Binding-site contacts:
Ligand atom C9 contacts residue LEU38 of chain 1.Q at 4.2 Å (hydrophobic).
Ligand atom C9 contacts residue TRP192 of chain 1.Q at 3.6 Å (hydrophobic).
Ligand atom C4 contacts residue TRP115 of chain 1.Q at 4.0 Å (hydrophobic).
Ligand atom C7 contacts residue TRP192 of chain 1.Q at 3.9 Å (hydrophobic).
Ligand atom C4 contacts residue HIS285 of chain 1.Q at 4.0 Å.
Ligand atom C4 contacts residue SER114 of chain 1.Q at 1.8 Å.
Ligand atom C5 contacts residue LEU38 of chain 1.Q at 4.0 Å (hydrophobic).
Ligand atom O3 contacts residue LEU38 of chain 1.Q at 2.9 Å.
Ligand atom C7 contacts residue PHE176 of chain 1.Q at 3.4 Å (hydrophobic).
Ligand atom C8 contacts residue TRP192 of chain 1.Q at 3.5 Å (hydrophobic).
Ligand atom C10 contacts residue LEU38 of chain 1.Q at 3.3 Å (hydrophobic).
Ligand atom C4 contacts residue LEU38 of chain 1.Q at 3.9 Å (hydrophobic).
Ligand atom C6 contacts residue PHE179 of chain 1.Q at 4.0 Å (hydrophobic).
Ligand atom O3 contacts residue GLY37 of chain 1.Q at 4.1 Å.
Ligand atom C10 contacts residue TRP192 of chain 1.Q at 3.9 Å (hydrophobic).
Ligand atom C10 contacts residue GLY39 of chain 1.Q at 4.2 Å.
Ligand atom O3 contacts residue SER114 of chain 1.Q at 2.3 Å (h-bond).
Ligand atom O4 contacts residue SER114 of chain 1.Q at 2.3 Å (h-bond).
Ligand atom C5 contacts residue TRP192 of chain 1.Q at 3.7 Å (hydrophobic).
Ligand atom C8 contacts residue LEU38 of chain 1.Q at 4.1 Å (hydrophobic).
Ligand atom C6 contacts residue SER114 of chain 1.Q at 4.2 Å.
Ligand atom O4 contacts residue LEU38 of chain 1.Q at 4.4 Å.
Ligand atom C6 contacts residue TRP192 of chain 1.Q at 3.1 Å (hydrophobic).
Ligand atom C5 contacts residue HIS285 of chain 1.Q at 4.2 Å.
Ligand atom C5 contacts residue SER114 of chain 1.Q at 3.2 Å.
Ligand atom O3 contacts residue TRP115 of chain 1.Q at 3.4 Å (h-bond).
Ligand atom C8 contacts residue PHE176 of chain 1.Q at 3.9 Å (hydrophobic).
Ligand atom C7 contacts residue LEU38 of chain 1.Q at 3.6 Å (hydrophobic).
Ligand atom C6 contacts residue PHE176 of chain 1.Q at 4.2 Å (hydrophobic).
Ligand atom O4 contacts residue TRP115 of chain 1.Q at 4.2 Å.

Sequence of chain 1.Q:
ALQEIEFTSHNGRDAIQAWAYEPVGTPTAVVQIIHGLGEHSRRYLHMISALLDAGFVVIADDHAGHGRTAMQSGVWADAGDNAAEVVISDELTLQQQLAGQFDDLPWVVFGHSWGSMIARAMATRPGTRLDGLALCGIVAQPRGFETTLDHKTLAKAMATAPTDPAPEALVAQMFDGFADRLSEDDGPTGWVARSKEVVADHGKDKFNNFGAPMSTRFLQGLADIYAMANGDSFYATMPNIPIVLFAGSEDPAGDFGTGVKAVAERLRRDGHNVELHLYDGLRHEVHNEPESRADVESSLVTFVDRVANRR

This small molecule binds to this protein.
Small molecule (SMILES): CCCCCCC(O)O